Binding-site contacts:
Ligand atom O7 contacts residue GLN88 of chain 1.A at 3.7 Å.
Ligand atom C8 contacts residue GLY89 of chain 1.A at 3.5 Å.
Ligand atom N2 contacts residue GLN88 of chain 1.A at 3.5 Å (h-bond).
Ligand atom OAN contacts residue MET87 of chain 1.A at 3.5 Å.
Ligand atom C7 contacts residue GLN88 of chain 1.A at 3.4 Å.
Ligand atom O3 contacts residue LYS110 of chain 1.A at 3.2 Å.
Ligand atom C3 contacts residue TRP131 of chain 1.A at 3.7 Å (hydrophobic).
Ligand atom C8 contacts residue LEU92 of chain 1.A at 3.8 Å (hydrophobic).
Ligand atom O5 contacts residue GLY89 of chain 1.A at 3.4 Å (h-bond).
Ligand atom C3 contacts residue LYS110 of chain 1.A at 3.8 Å.
Ligand atom OAM contacts residue LYS110 of chain 1.A at 3.2 Å (salt-bridge).
Ligand atom OAN contacts residue GLY89 of chain 1.A at 3.0 Å (h-bond).
Ligand atom CAK contacts residue GLU107 of chain 1.A at 3.7 Å.
Ligand atom CAL contacts residue GLN88 of chain 1.A at 3.4 Å.
Ligand atom O5 contacts residue LYS90 of chain 1.A at 3.6 Å.
Ligand atom O4 contacts residue LYS110 of chain 1.A at 2.9 Å.
Ligand atom OAN contacts residue ARG41 of chain 1.A at 2.8 Å (salt-bridge).
Ligand atom C1 contacts residue TRP131 of chain 1.A at 3.8 Å (hydrophobic).
Ligand atom O3 contacts residue GLN88 of chain 1.A at 2.9 Å (h-bond).
Ligand atom C8 contacts residue GLN88 of chain 1.A at 3.6 Å.
Ligand atom O6 contacts residue ARG41 of chain 1.A at 2.9 Å (salt-bridge).
Ligand atom O6 contacts residue GLU107 of chain 1.A at 3.3 Å.
Ligand atom N2 contacts residue GLY89 of chain 1.A at 3.0 Å (h-bond).
Ligand atom C7 contacts residue GLY89 of chain 1.A at 3.8 Å.
Ligand atom C4 contacts residue GLY89 of chain 1.A at 3.5 Å.
Ligand atom CAL contacts residue GLY89 of chain 1.A at 3.5 Å.
Ligand atom CAK contacts residue LYS110 of chain 1.A at 3.5 Å.
Ligand atom OAM contacts residue GLN88 of chain 1.A at 2.7 Å (h-bond).
Ligand atom CAB contacts residue LYS110 of chain 1.A at 3.7 Å.
Ligand atom C5 contacts residue GLY89 of chain 1.A at 3.8 Å.
Ligand atom O1 contacts residue LYS90 of chain 1.A at 3.8 Å.
Ligand atom C6 contacts residue GLU107 of chain 1.A at 3.6 Å.
Ligand atom CAL contacts residue ARG41 of chain 1.A at 3.8 Å.
Ligand atom OAM contacts residue MET87 of chain 1.A at 3.3 Å.
Ligand atom OAN contacts residue GLN88 of chain 1.A at 3.4 Å (h-bond).
Ligand atom C6 contacts residue ARG41 of chain 1.A at 3.3 Å.
Ligand atom OAM contacts residue GLY89 of chain 1.A at 3.4 Å (h-bond).
Ligand atom CAL contacts residue MET87 of chain 1.A at 3.8 Å (hydrophobic).
Ligand atom C4 contacts residue LYS110 of chain 1.A at 3.8 Å.
Ligand atom C6 contacts residue GLY89 of chain 1.A at 3.7 Å.

This small molecule binds to this protein.
Small molecule (SMILES): CO[C@@H]1O[C@@H]2CO[C@](C)(C(=O)O)O[C@H]2[C@H](O)[C@@H]1NC(C)=O

Sequence of chain 1.A:
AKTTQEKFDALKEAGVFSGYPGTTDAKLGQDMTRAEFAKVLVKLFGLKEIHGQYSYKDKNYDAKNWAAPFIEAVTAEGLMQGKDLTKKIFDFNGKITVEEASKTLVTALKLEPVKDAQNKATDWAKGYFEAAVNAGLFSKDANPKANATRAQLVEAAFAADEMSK